Sequence of chain 3.A:
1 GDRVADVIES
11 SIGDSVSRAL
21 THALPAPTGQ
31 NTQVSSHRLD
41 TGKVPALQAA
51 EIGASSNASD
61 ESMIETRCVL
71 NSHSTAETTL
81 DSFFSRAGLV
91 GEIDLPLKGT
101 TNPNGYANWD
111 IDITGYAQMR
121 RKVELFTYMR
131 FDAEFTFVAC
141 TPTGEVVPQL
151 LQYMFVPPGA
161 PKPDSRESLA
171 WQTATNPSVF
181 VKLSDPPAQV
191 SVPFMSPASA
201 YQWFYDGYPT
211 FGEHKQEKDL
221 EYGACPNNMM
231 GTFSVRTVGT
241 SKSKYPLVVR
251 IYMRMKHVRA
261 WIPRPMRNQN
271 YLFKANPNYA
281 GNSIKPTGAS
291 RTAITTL

Binding-site contacts:
Ligand atom CAD contacts residue ASN228 of chain 3.A at 3.5 Å.
Ligand atom OAS contacts residue VAL192 of chain 3.A at 3.9 Å.
Ligand atom CAI contacts residue ILE24 of chain 3.C at 3.7 Å (hydrophobic).
Ligand atom CAG contacts residue TRP203 of chain 3.A at 3.9 Å (hydrophobic).
Ligand atom OAB contacts residue ILE113 of chain 3.A at 3.3 Å (h-bond).
Ligand atom CAW contacts residue TRP203 of chain 3.A at 3.4 Å (hydrophobic).
Ligand atom CAA contacts residue PHE135 of chain 3.A at 3.8 Å (hydrophobic).
Ligand atom NAZ contacts residue TRP203 of chain 3.A at 3.2 Å.
Ligand atom CAW contacts residue ASN228 of chain 3.A at 3.7 Å.
Ligand atom CAD contacts residue GLN202 of chain 3.A at 3.6 Å.
Ligand atom NAZ contacts residue ASN228 of chain 3.A at 3.9 Å.
Ligand atom CAF contacts residue GLN202 of chain 3.A at 3.6 Å.
Ligand atom CAH contacts residue VAL192 of chain 3.A at 3.9 Å (hydrophobic).
Ligand atom CAL contacts residue PHE135 of chain 3.A at 3.7 Å (hydrophobic).
Ligand atom CAG contacts residue THR114 of chain 3.A at 3.9 Å.
Ligand atom CAL contacts residue ILE111 of chain 3.A at 3.5 Å (hydrophobic).
Ligand atom CAX contacts residue ILE111 of chain 3.A at 3.9 Å (hydrophobic).
Ligand atom CAJ contacts residue PHE135 of chain 3.A at 3.8 Å (hydrophobic).
Ligand atom CAP contacts residue TYR201 of chain 3.A at 3.5 Å (hydrophobic).
Ligand atom CAQ contacts residue TRP203 of chain 3.A at 3.4 Å (hydrophobic).
Ligand atom CAG contacts residue ASP112 of chain 3.A at 3.5 Å.
Ligand atom CAF contacts residue ASN228 of chain 3.A at 3.2 Å.
Ligand atom CAE contacts residue THR114 of chain 3.A at 3.5 Å.
Ligand atom CAV contacts residue ILE111 of chain 3.A at 3.9 Å (hydrophobic).
Ligand atom OAS contacts residue MET195 of chain 3.A at 3.1 Å.
Ligand atom CAV contacts residue MET195 of chain 3.A at 3.9 Å (hydrophobic).
Ligand atom NAY contacts residue TRP203 of chain 3.A at 3.7 Å.
Ligand atom CAI contacts residue PHE155 of chain 3.A at 3.5 Å (hydrophobic).
Ligand atom CAM contacts residue MET195 of chain 3.A at 4.0 Å (hydrophobic).
Ligand atom CAK contacts residue PHE155 of chain 3.A at 3.5 Å (hydrophobic).
Ligand atom OAB contacts residue TRP203 of chain 3.A at 3.7 Å.
Ligand atom CAE contacts residue ASP112 of chain 3.A at 3.6 Å.
Ligand atom CAK contacts residue MET195 of chain 3.A at 3.8 Å (hydrophobic).
Ligand atom CAF contacts residue TRP203 of chain 3.A at 3.6 Å (hydrophobic).
Ligand atom CAM contacts residue ILE111 of chain 3.A at 3.6 Å (hydrophobic).
Ligand atom CAQ contacts residue TYR201 of chain 3.A at 3.7 Å (hydrophobic).
Ligand atom OAB contacts residue ASP112 of chain 3.A at 3.6 Å.
Ligand atom CAQ contacts residue ASN228 of chain 3.A at 3.6 Å.
Ligand atom CAV contacts residue VAL192 of chain 3.A at 3.9 Å (hydrophobic).
Ligand atom CAT contacts residue TRP203 of chain 3.A at 3.4 Å (hydrophobic).

Sequence of chain 3.C:
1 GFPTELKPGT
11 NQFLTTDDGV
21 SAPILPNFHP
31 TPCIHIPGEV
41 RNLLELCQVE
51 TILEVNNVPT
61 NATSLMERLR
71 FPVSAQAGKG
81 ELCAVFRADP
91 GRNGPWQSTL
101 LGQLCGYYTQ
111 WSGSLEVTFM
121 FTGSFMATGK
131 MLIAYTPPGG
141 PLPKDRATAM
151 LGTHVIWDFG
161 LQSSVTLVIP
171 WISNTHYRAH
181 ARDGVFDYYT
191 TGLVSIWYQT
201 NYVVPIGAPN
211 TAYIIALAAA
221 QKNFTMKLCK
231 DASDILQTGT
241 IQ

The small molecule below binds the protein below.
Small molecule (SMILES): C[C@H](CCOc1ccc(I)cc1)CCN1CCN(c2ccncc2)C1=O